Sequence of chain 1.B:
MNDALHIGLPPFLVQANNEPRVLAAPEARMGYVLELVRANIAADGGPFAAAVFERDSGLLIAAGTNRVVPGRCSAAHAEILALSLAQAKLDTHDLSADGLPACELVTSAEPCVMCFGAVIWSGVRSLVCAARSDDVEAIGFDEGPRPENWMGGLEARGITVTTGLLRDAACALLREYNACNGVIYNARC

This small molecule binds to this protein.
Small molecule (SMILES): Nc1nc(O)c2[nH]nnc2n1

Binding-site contacts:
Ligand atom N9 contacts residue ALA80 of chain 1.B at 3.7 Å.
Ligand atom C5 contacts residue ASN68 of chain 1.B at 3.3 Å.
Ligand atom N7 contacts residue PHE50 of chain 1.B at 3.5 Å.
Ligand atom N8 contacts residue ASN68 of chain 1.B at 3.8 Å.
Ligand atom N1 contacts residue PHE143 of chain 1.B at 3.8 Å.
Ligand atom O6 contacts residue ASN188 of chain 1.B at 3.1 Å.
Ligand atom N8 contacts residue HIS79 of chain 1.B at 3.4 Å.
Ligand atom N1 contacts residue HIS79 of chain 1.B at 3.6 Å.
Ligand atom C4 contacts residue HIS79 of chain 1.B at 3.5 Å.
Ligand atom C4 contacts residue ZN1 of chain 1.F at 4.0 Å.
Ligand atom N8 contacts residue ALA80 of chain 1.B at 3.0 Å (h-bond).
Ligand atom N1 contacts residue ALA189 of chain 1.B at 2.8 Å (h-bond).
Ligand atom N3 contacts residue ZN1 of chain 1.F at 3.7 Å.
Ligand atom C6 contacts residue HIS79 of chain 1.B at 3.6 Å.
Ligand atom N7 contacts residue ASN68 of chain 1.B at 2.7 Å (h-bond).
Ligand atom N9 contacts residue GLU81 of chain 1.B at 3.0 Å (salt-bridge).
Ligand atom N7 contacts residue HIS79 of chain 1.B at 3.5 Å.
Ligand atom C2 contacts residue ARG190 of chain 1.B at 3.4 Å.
Ligand atom N7 contacts residue ALA80 of chain 1.B at 3.8 Å.
Ligand atom N2 contacts residue CYS114 of chain 1.B at 3.8 Å.
Ligand atom O6 contacts residue ASN68 of chain 1.B at 2.8 Å (h-bond).
Ligand atom C2 contacts residue HIS79 of chain 1.B at 3.9 Å.
Ligand atom C4 contacts residue PHE50 of chain 1.B at 3.7 Å (hydrophobic).
Ligand atom C5 contacts residue PHE50 of chain 1.B at 3.4 Å (hydrophobic).
Ligand atom N1 contacts residue ARG190 of chain 1.B at 3.0 Å.
Ligand atom O6 contacts residue HIS79 of chain 1.B at 3.7 Å.
Ligand atom C5 contacts residue HIS79 of chain 1.B at 3.6 Å.
Ligand atom N9 contacts residue HIS79 of chain 1.B at 3.6 Å.
Ligand atom O6 contacts residue ALA189 of chain 1.B at 2.4 Å (h-bond).
Ligand atom O6 contacts residue PHE143 of chain 1.B at 3.8 Å.
Ligand atom C6 contacts residue ALA189 of chain 1.B at 3.0 Å (hydrophobic).
Ligand atom C6 contacts residue PHE50 of chain 1.B at 3.8 Å (hydrophobic).
Ligand atom N3 contacts residue HIS79 of chain 1.B at 3.7 Å.
Ligand atom N8 contacts residue GLU81 of chain 1.B at 3.6 Å (salt-bridge).
Ligand atom N9 contacts residue PHE50 of chain 1.B at 3.5 Å.
Ligand atom N8 contacts residue PHE50 of chain 1.B at 3.2 Å.
Ligand atom N2 contacts residue GLU145 of chain 1.B at 3.0 Å (salt-bridge).
Ligand atom C6 contacts residue ASN68 of chain 1.B at 3.4 Å.
Ligand atom N2 contacts residue ARG190 of chain 1.B at 3.3 Å.
Ligand atom N2 contacts residue ASP144 of chain 1.B at 3.1 Å (salt-bridge).